This small molecule binds to this protein.
Small molecule (SMILES): CC(=O)N[C@@H]1[C@@H](O)[C@H](O)[C@@H](CO)O[C@H]1O

Sequence of chain 1.A:
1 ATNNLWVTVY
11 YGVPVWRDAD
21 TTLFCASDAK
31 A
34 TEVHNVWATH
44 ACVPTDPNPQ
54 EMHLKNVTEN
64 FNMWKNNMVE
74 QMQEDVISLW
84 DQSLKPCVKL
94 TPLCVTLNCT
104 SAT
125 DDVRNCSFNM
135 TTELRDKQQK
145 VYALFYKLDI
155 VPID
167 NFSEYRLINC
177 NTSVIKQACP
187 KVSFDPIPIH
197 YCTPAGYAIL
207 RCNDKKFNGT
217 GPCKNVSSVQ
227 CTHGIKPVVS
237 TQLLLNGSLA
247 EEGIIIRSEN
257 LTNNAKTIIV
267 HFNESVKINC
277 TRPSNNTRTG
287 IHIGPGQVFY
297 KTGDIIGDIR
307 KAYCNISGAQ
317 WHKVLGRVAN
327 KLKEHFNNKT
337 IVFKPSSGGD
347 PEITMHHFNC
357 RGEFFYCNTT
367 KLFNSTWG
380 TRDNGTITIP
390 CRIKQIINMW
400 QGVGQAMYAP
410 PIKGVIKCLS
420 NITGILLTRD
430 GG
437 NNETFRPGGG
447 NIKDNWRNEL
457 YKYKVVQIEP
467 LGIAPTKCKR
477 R

Binding-site contacts:
Ligand atom C5 contacts residue ASN334 of chain 1.A at 3.4 Å.
Ligand atom N2 contacts residue ASN334 of chain 1.A at 3.2 Å (h-bond).
Ligand atom C6 contacts residue ASN334 of chain 1.A at 4.3 Å.
Ligand atom C3 contacts residue ASN334 of chain 1.A at 3.8 Å.
Ligand atom O6 contacts residue ASN334 of chain 1.A at 3.9 Å.
Ligand atom C2 contacts residue ASN334 of chain 1.A at 2.5 Å.
Ligand atom C1 contacts residue ASN334 of chain 1.A at 1.4 Å.
Ligand atom O5 contacts residue ASN334 of chain 1.A at 2.0 Å (h-bond).
Ligand atom C4 contacts residue ASN334 of chain 1.A at 4.0 Å.
Ligand atom C7 contacts residue ASN334 of chain 1.A at 4.3 Å.